Sequence of chain 1.A:
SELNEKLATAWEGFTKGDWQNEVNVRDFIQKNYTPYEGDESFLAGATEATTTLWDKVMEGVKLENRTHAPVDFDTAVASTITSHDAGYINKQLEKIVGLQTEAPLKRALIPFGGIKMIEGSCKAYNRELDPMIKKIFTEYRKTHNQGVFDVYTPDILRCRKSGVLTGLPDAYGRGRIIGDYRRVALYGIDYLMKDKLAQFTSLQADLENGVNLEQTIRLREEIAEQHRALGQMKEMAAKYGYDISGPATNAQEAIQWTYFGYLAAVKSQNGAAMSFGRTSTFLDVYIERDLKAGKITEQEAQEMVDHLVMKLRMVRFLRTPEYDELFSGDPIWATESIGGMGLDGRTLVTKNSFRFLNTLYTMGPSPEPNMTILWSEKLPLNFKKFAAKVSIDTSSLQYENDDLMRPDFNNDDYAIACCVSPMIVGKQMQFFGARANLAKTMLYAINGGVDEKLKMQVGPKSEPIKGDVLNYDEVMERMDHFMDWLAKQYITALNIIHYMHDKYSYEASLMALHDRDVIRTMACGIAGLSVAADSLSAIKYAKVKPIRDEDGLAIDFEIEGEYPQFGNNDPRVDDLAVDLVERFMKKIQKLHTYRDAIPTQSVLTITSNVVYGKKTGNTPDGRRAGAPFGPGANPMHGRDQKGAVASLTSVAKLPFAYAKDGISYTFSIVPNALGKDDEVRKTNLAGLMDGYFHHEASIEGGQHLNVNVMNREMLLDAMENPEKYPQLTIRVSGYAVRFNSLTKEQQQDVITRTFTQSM

A protein and the small-molecule ligand that binds it are described below.
Small molecule (SMILES): NC(=O)C(=O)O

Binding-site contacts:
Ligand atom C1 contacts residue ARG176 of chain 1.A at 3.8 Å.
Ligand atom O3 contacts residue PHE432 of chain 1.A at 3.4 Å.
Ligand atom O1 contacts residue ALA273 of chain 1.A at 3.6 Å.
Ligand atom C1 contacts residue ALA272 of chain 1.A at 4.5 Å (hydrophobic).
Ligand atom O3 contacts residue ARG435 of chain 1.A at 2.8 Å (salt-bridge).
Ligand atom C1 contacts residue PHE432 of chain 1.A at 3.5 Å (hydrophobic).
Ligand atom O2 contacts residue LEU604 of chain 1.A at 3.5 Å.
Ligand atom O2 contacts residue ARG176 of chain 1.A at 3.0 Å (salt-bridge).
Ligand atom C1 contacts residue CYS418 of chain 1.A at 3.0 Å (hydrophobic).
Ligand atom O1 contacts residue ARG176 of chain 1.A at 3.0 Å (salt-bridge).
Ligand atom N1 contacts residue PHE327 of chain 1.A at 3.9 Å.
Ligand atom N1 contacts residue ALA273 of chain 1.A at 4.1 Å.
Ligand atom C2 contacts residue ILE606 of chain 1.A at 4.3 Å (hydrophobic).
Ligand atom N1 contacts residue CYS418 of chain 1.A at 3.5 Å (h-bond).
Ligand atom C2 contacts residue CYS418 of chain 1.A at 3.1 Å (hydrophobic).
Ligand atom C1 contacts residue ALA273 of chain 1.A at 4.1 Å (hydrophobic).
Ligand atom C2 contacts residue ARG176 of chain 1.A at 3.8 Å.
Ligand atom O2 contacts residue PHE432 of chain 1.A at 3.2 Å.
Ligand atom O1 contacts residue PHE432 of chain 1.A at 3.7 Å.
Ligand atom O3 contacts residue PHE327 of chain 1.A at 3.9 Å.
Ligand atom O3 contacts residue LEU604 of chain 1.A at 4.4 Å.
Ligand atom N1 contacts residue PHE432 of chain 1.A at 3.9 Å.
Ligand atom C2 contacts residue ARG435 of chain 1.A at 3.5 Å.
Ligand atom C2 contacts residue PHE432 of chain 1.A at 3.2 Å (hydrophobic).
Ligand atom C2 contacts residue LEU604 of chain 1.A at 4.3 Å (hydrophobic).
Ligand atom N1 contacts residue ALA272 of chain 1.A at 3.5 Å.
Ligand atom O3 contacts residue ILE606 of chain 1.A at 3.2 Å.
Ligand atom N1 contacts residue TRP333 of chain 1.A at 3.8 Å.
Ligand atom O3 contacts residue CYS418 of chain 1.A at 3.8 Å.
Ligand atom O2 contacts residue ARG435 of chain 1.A at 3.4 Å (salt-bridge).
Ligand atom O1 contacts residue CYS418 of chain 1.A at 3.3 Å (h-bond).
Ligand atom O2 contacts residue CYS418 of chain 1.A at 3.3 Å (h-bond).